A small-molecule ligand and the protein it binds are described below.
Small molecule (SMILES): O=C(O)[C@H]1O[C@H](O[P](=O)(O)O[P](=O)(O)OC[C@H]2O[C@@H](n3ccc(=O)[nH]c3=O)[C@H](O)[C@@H]2O)[C@H](O)[C@@H](O)[C@@H]1O

Sequence of chain 2.B:
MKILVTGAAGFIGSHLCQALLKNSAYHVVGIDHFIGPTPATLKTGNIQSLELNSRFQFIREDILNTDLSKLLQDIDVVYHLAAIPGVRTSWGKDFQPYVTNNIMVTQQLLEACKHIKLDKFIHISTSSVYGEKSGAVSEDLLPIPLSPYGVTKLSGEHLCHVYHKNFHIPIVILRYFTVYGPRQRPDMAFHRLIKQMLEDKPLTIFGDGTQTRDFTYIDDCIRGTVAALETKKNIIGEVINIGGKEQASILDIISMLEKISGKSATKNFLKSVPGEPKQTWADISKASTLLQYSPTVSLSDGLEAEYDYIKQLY

Binding-site contacts:
Ligand atom C3' contacts residue PRO85 of chain 2.B at 3.4 Å (hydrophobic).
Ligand atom O1B contacts residue ARG213 of chain 2.B at 3.0 Å (salt-bridge).
Ligand atom O3' contacts residue TYR149 of chain 2.B at 3.4 Å (h-bond).
Ligand atom N3 contacts residue THR204 of chain 2.B at 2.8 Å (h-bond).
Ligand atom O3' contacts residue PRO85 of chain 2.B at 2.7 Å (h-bond).
Ligand atom C6' contacts residue THR126 of chain 2.B at 3.2 Å.
Ligand atom O3' contacts residue ARG185 of chain 2.B at 3.2 Å (salt-bridge).
Ligand atom O1A contacts residue ARG88 of chain 2.B at 2.8 Å (salt-bridge).
Ligand atom O1A contacts residue ALA189 of chain 2.B at 3.4 Å (h-bond).
Ligand atom O2D contacts residue GLN211 of chain 2.B at 3.4 Å (h-bond).
Ligand atom C6' contacts residue SER127 of chain 2.B at 3.2 Å.
Ligand atom O4D contacts residue ALA189 of chain 2.B at 3.3 Å.
Ligand atom O2A contacts residue ALA189 of chain 2.B at 3.1 Å (h-bond).
Ligand atom O2 contacts residue ILE205 of chain 2.B at 3.5 Å.
Ligand atom O4' contacts residue TYR149 of chain 2.B at 2.6 Å (h-bond).
Ligand atom O'P contacts residue THR178 of chain 2.B at 2.7 Å (h-bond).
Ligand atom O'Q contacts residue THR126 of chain 2.B at 2.1 Å (h-bond).
Ligand atom O2 contacts residue PHE206 of chain 2.B at 3.2 Å (h-bond).
Ligand atom O5' contacts residue THR178 of chain 2.B at 3.2 Å (h-bond).
Ligand atom O1B contacts residue THR178 of chain 2.B at 3.2 Å (h-bond).
Ligand atom O3D contacts residue GLN211 of chain 2.B at 3.1 Å.
Ligand atom O4 contacts residue THR204 of chain 2.B at 3.1 Å (h-bond).
Ligand atom C2' contacts residue NAD1 of chain 2.E at 3.4 Å.
Ligand atom O3A contacts residue THR178 of chain 2.B at 3.5 Å.
Ligand atom O2' contacts residue ARG185 of chain 2.B at 2.8 Å (salt-bridge).
Ligand atom C4' contacts residue NAD1 of chain 2.E at 3.2 Å.
Ligand atom O4D contacts residue ILE250 of chain 2.B at 3.3 Å.
Ligand atom O'Q contacts residue NAD1 of chain 2.E at 3.4 Å.
Ligand atom O5' contacts residue NAD1 of chain 2.E at 3.5 Å (h-bond).
Ligand atom C6 contacts residue ALA189 of chain 2.B at 3.3 Å (hydrophobic).
Ligand atom O4' contacts residue THR126 of chain 2.B at 2.8 Å (h-bond).
Ligand atom O'Q contacts residue SER128 of chain 2.B at 3.4 Å (h-bond).
Ligand atom O2B contacts residue ARG88 of chain 2.B at 2.9 Å (salt-bridge).
Ligand atom O3D contacts residue ARG213 of chain 2.B at 3.4 Å (salt-bridge).
Ligand atom O'Q contacts residue SER127 of chain 2.B at 2.9 Å (h-bond).
Ligand atom O2D contacts residue GLU276 of chain 2.B at 2.5 Å (salt-bridge).
Ligand atom O4 contacts residue ARG192 of chain 2.B at 2.9 Å (salt-bridge).
Ligand atom O'P contacts residue SER127 of chain 2.B at 2.8 Å (h-bond).
Ligand atom O1A contacts residue MET188 of chain 2.B at 3.4 Å.
Ligand atom C2D contacts residue GLU276 of chain 2.B at 3.4 Å.